Sequence of chain 1.B:
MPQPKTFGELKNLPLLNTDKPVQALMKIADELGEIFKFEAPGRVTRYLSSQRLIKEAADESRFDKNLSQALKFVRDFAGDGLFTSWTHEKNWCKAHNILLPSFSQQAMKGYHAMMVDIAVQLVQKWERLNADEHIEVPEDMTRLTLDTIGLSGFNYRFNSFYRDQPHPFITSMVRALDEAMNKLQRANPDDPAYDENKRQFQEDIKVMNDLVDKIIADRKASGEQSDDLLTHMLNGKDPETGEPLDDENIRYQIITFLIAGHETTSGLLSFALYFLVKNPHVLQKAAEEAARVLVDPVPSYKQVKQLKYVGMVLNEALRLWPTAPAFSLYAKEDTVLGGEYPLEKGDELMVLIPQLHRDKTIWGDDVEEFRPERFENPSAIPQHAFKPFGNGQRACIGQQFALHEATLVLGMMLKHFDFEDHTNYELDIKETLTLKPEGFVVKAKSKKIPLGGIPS

Binding-site contacts:
Ligand atom C47 contacts residue ASN102 of chain 1.B at 3.9 Å.
Ligand atom C19 contacts residue GLU245 of chain 1.B at 4.0 Å.
Ligand atom O48 contacts residue ASN102 of chain 1.B at 3.2 Å (h-bond).
Ligand atom C17 contacts residue GLU245 of chain 1.B at 4.2 Å.
Ligand atom N13 contacts residue GLU245 of chain 1.B at 4.1 Å.
Ligand atom C14 contacts residue GLU245 of chain 1.B at 3.5 Å.
Ligand atom N46 contacts residue CYS98 of chain 1.B at 3.9 Å.
Ligand atom C15 contacts residue GLU245 of chain 1.B at 4.5 Å.
Ligand atom N46 contacts residue GLU245 of chain 1.B at 4.1 Å.
Ligand atom N46 contacts residue ASN102 of chain 1.B at 4.4 Å.
Ligand atom N10 contacts residue GLU245 of chain 1.B at 4.5 Å.
Ligand atom C49 contacts residue ASN102 of chain 1.B at 4.3 Å.
Ligand atom C25 contacts residue PRO244 of chain 1.B at 4.3 Å (hydrophobic).
Ligand atom C17 contacts residue ASN102 of chain 1.B at 3.5 Å.
Ligand atom N33 contacts residue GLU245 of chain 1.B at 4.2 Å.
Ligand atom C21 contacts residue ASN102 of chain 1.B at 4.3 Å.
Ligand atom C32 contacts residue GLU245 of chain 1.B at 3.5 Å.
Ligand atom C49 contacts residue CYS98 of chain 1.B at 1.8 Å (hydrophobic).
Ligand atom C49 contacts residue TRP97 of chain 1.B at 3.6 Å (hydrophobic).
Ligand atom C47 contacts residue CYS98 of chain 1.B at 2.7 Å (hydrophobic).
Ligand atom C11 contacts residue GLU245 of chain 1.B at 3.7 Å.
Ligand atom C03 contacts residue GLU245 of chain 1.B at 3.6 Å.
Ligand atom C29 contacts residue PRO244 of chain 1.B at 3.9 Å (hydrophobic).
Ligand atom C02 contacts residue GLU245 of chain 1.B at 3.7 Å.
Ligand atom C19 contacts residue ASN102 of chain 1.B at 3.1 Å.
Ligand atom C21 contacts residue GLU245 of chain 1.B at 3.3 Å.
Ligand atom C26 contacts residue PRO244 of chain 1.B at 3.9 Å (hydrophobic).
Ligand atom C05 contacts residue GLU245 of chain 1.B at 3.4 Å.
Ligand atom C31 contacts residue GLU245 of chain 1.B at 3.4 Å.
Ligand atom O48 contacts residue CYS98 of chain 1.B at 3.0 Å (h-bond).
Ligand atom C47 contacts residue GLU245 of chain 1.B at 4.1 Å.
Ligand atom C30 contacts residue GLU245 of chain 1.B at 3.8 Å.
Ligand atom O48 contacts residue GLU245 of chain 1.B at 3.3 Å (salt-bridge).
Ligand atom C29 contacts residue GLU245 of chain 1.B at 4.3 Å.
Ligand atom C30 contacts residue PRO244 of chain 1.B at 4.1 Å (hydrophobic).

This small molecule binds to this protein.
Small molecule (SMILES): O=C(CI)Nc1cc2cccn3->[Ru+2]45(<-n6ccccc6-c6ccccn->46)(<-n4ccccc4-c4ccccn->54)<-n4cccc1c4c23